Binding-site contacts:
Ligand atom CA contacts residue SER108 of chain 1.A at 3.7 Å.
Ligand atom C contacts residue GLY138 of chain 1.A at 4.0 Å.
Ligand atom N contacts residue GLU110 of chain 1.A at 4.1 Å.
Ligand atom CA contacts residue GLY138 of chain 1.A at 3.6 Å.
Ligand atom CE contacts residue SER108 of chain 1.A at 3.8 Å.
Ligand atom CB contacts residue SER136 of chain 1.A at 3.5 Å.
Ligand atom SD contacts residue 5AD1 of chain 1.D at 3.8 Å.
Ligand atom OXT contacts residue GLU161 of chain 1.A at 4.5 Å.
Ligand atom CG contacts residue SF41 of chain 1.B at 3.7 Å.
Ligand atom N contacts residue GLY109 of chain 1.A at 4.1 Å.
Ligand atom CB contacts residue SF41 of chain 1.B at 3.8 Å.
Ligand atom CA contacts residue SER136 of chain 1.A at 4.3 Å.
Ligand atom SD contacts residue SF41 of chain 1.B at 2.7 Å.
Ligand atom SD contacts residue LEU305 of chain 1.A at 4.1 Å.
Ligand atom O contacts residue GLY138 of chain 1.A at 3.8 Å.
Ligand atom CB contacts residue GLY138 of chain 1.A at 4.4 Å.
Ligand atom CA contacts residue SF41 of chain 1.B at 3.1 Å.
Ligand atom CB contacts residue GLN107 of chain 1.A at 3.9 Å.
Ligand atom O contacts residue ARG180 of chain 1.A at 3.0 Å (salt-bridge).
Ligand atom C contacts residue ARG180 of chain 1.A at 3.8 Å.
Ligand atom CE contacts residue TYR303 of chain 1.A at 3.1 Å (hydrophobic).
Ligand atom CG contacts residue GLN107 of chain 1.A at 3.9 Å.
Ligand atom CG contacts residue 5AD1 of chain 1.D at 3.4 Å.
Ligand atom CB contacts residue SER108 of chain 1.A at 3.4 Å.
Ligand atom N contacts residue SF41 of chain 1.B at 2.2 Å.
Ligand atom OXT contacts residue ARG180 of chain 1.A at 3.8 Å.
Ligand atom CA contacts residue LEU137 of chain 1.A at 4.0 Å (hydrophobic).
Ligand atom CG contacts residue SER136 of chain 1.A at 4.2 Å.
Ligand atom O contacts residue 5AD1 of chain 1.D at 4.4 Å.
Ligand atom CE contacts residue LEU72 of chain 1.A at 4.3 Å (hydrophobic).
Ligand atom CG contacts residue SER108 of chain 1.A at 4.5 Å.
Ligand atom O contacts residue SF41 of chain 1.B at 4.3 Å.
Ligand atom N contacts residue SER108 of chain 1.A at 3.2 Å (h-bond).
Ligand atom O contacts residue LEU158 of chain 1.A at 3.9 Å.
Ligand atom CE contacts residue LEU305 of chain 1.A at 3.9 Å (hydrophobic).
Ligand atom CE contacts residue SF41 of chain 1.B at 3.3 Å.
Ligand atom CE contacts residue GLN107 of chain 1.A at 4.0 Å.
Ligand atom C contacts residue SF41 of chain 1.B at 3.1 Å.
Ligand atom OXT contacts residue SF41 of chain 1.B at 2.3 Å.
Ligand atom N contacts residue GLY138 of chain 1.A at 4.4 Å.

Sequence of chain 1.A:
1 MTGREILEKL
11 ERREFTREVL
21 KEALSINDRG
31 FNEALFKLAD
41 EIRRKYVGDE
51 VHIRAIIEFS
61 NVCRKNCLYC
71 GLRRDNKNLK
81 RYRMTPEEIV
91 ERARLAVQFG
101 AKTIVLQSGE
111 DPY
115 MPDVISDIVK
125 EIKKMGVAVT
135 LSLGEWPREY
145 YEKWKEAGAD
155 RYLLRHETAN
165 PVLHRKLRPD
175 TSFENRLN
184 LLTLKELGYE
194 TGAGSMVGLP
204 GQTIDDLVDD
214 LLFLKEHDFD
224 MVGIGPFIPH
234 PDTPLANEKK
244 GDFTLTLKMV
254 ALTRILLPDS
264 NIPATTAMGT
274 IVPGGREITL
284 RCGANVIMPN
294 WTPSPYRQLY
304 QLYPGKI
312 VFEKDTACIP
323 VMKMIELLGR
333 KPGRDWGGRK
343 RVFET

A small-molecule ligand and the protein it binds are described below.
Small molecule (SMILES): CSCC[C@H](N)C(=O)O